This small molecule binds to this protein.
Small molecule (SMILES): O=c1cc(N2CCOCC2)cc(N2CCC[C@@H]2Cc2ccccc2)[nH]1

Sequence of chain 1.A:
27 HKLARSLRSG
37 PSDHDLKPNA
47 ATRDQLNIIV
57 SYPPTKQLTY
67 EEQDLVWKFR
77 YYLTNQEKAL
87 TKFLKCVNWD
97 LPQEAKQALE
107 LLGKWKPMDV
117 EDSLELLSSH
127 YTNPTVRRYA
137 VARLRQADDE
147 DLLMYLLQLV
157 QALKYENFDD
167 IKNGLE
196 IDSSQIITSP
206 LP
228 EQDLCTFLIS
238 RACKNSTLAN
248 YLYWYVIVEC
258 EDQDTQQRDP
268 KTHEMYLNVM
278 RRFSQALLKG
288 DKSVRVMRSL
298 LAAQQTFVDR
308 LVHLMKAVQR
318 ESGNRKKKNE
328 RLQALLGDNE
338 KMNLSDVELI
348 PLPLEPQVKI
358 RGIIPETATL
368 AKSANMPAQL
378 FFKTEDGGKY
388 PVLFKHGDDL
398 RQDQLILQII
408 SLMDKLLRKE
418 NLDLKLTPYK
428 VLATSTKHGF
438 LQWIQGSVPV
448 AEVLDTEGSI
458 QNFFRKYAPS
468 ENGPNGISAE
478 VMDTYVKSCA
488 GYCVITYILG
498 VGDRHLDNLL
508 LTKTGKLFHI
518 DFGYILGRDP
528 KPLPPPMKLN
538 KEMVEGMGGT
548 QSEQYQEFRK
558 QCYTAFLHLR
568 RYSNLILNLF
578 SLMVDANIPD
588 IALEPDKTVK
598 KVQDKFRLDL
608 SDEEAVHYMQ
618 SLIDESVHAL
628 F

Binding-site contacts:
Ligand atom C10 contacts residue ALA368 of chain 1.A at 4.0 Å (hydrophobic).
Ligand atom O22 contacts residue SER444 of chain 1.A at 4.0 Å.
Ligand atom C15 contacts residue LEU438 of chain 1.A at 3.7 Å (hydrophobic).
Ligand atom O25 contacts residue LEU438 of chain 1.A at 3.4 Å.
Ligand atom C4 contacts residue TRP440 of chain 1.A at 3.9 Å (hydrophobic).
Ligand atom C21 contacts residue TYR426 of chain 1.A at 3.7 Å (hydrophobic).
Ligand atom C23 contacts residue SER444 of chain 1.A at 3.4 Å.
Ligand atom C24 contacts residue TRP440 of chain 1.A at 3.7 Å (hydrophobic).
Ligand atom C18 contacts residue TRP440 of chain 1.A at 4.0 Å (hydrophobic).
Ligand atom C5 contacts residue PRO446 of chain 1.A at 3.6 Å (hydrophobic).
Ligand atom C20 contacts residue GLN439 of chain 1.A at 3.3 Å.
Ligand atom O25 contacts residue ASP518 of chain 1.A at 3.8 Å.
Ligand atom C17 contacts residue ILE517 of chain 1.A at 4.2 Å (hydrophobic).
Ligand atom O22 contacts residue PHE515 of chain 1.A at 4.2 Å.
Ligand atom C18 contacts residue ILE517 of chain 1.A at 4.1 Å (hydrophobic).
Ligand atom C3 contacts residue PRO446 of chain 1.A at 4.2 Å (hydrophobic).
Ligand atom O25 contacts residue ASP400 of chain 1.A at 4.1 Å.
Ligand atom O22 contacts residue GLN439 of chain 1.A at 3.7 Å.
Ligand atom C13 contacts residue ILE517 of chain 1.A at 4.1 Å (hydrophobic).
Ligand atom C21 contacts residue GLN439 of chain 1.A at 3.4 Å.
Ligand atom C7 contacts residue TRP440 of chain 1.A at 3.9 Å (hydrophobic).
Ligand atom C23 contacts residue LEU507 of chain 1.A at 3.4 Å (hydrophobic).
Ligand atom O22 contacts residue ILE441 of chain 1.A at 3.0 Å (h-bond).
Ligand atom C6 contacts residue TRP440 of chain 1.A at 4.0 Å (hydrophobic).
Ligand atom C16 contacts residue ILE517 of chain 1.A at 4.1 Å (hydrophobic).
Ligand atom O22 contacts residue TRP440 of chain 1.A at 3.8 Å.
Ligand atom C5 contacts residue TRP440 of chain 1.A at 3.8 Å (hydrophobic).
Ligand atom C4 contacts residue LEU507 of chain 1.A at 3.8 Å (hydrophobic).
Ligand atom C10 contacts residue SER370 of chain 1.A at 4.1 Å.
Ligand atom C20 contacts residue TYR426 of chain 1.A at 4.2 Å (hydrophobic).
Ligand atom C21 contacts residue ILE441 of chain 1.A at 4.0 Å (hydrophobic).
Ligand atom C6 contacts residue PRO446 of chain 1.A at 4.2 Å (hydrophobic).
Ligand atom C3 contacts residue LEU507 of chain 1.A at 3.8 Å (hydrophobic).
Ligand atom C23 contacts residue ILE441 of chain 1.A at 3.9 Å (hydrophobic).
Ligand atom C1 contacts residue ILE517 of chain 1.A at 4.0 Å (hydrophobic).
Ligand atom O25 contacts residue LYS392 of chain 1.A at 3.8 Å.
Ligand atom C2 contacts residue TRP440 of chain 1.A at 4.0 Å (hydrophobic).
Ligand atom C16 contacts residue LEU438 of chain 1.A at 3.7 Å (hydrophobic).
Ligand atom C21 contacts residue PHE515 of chain 1.A at 4.1 Å (hydrophobic).
Ligand atom C4 contacts residue PRO446 of chain 1.A at 3.7 Å (hydrophobic).